Sequence of chain 1.A:
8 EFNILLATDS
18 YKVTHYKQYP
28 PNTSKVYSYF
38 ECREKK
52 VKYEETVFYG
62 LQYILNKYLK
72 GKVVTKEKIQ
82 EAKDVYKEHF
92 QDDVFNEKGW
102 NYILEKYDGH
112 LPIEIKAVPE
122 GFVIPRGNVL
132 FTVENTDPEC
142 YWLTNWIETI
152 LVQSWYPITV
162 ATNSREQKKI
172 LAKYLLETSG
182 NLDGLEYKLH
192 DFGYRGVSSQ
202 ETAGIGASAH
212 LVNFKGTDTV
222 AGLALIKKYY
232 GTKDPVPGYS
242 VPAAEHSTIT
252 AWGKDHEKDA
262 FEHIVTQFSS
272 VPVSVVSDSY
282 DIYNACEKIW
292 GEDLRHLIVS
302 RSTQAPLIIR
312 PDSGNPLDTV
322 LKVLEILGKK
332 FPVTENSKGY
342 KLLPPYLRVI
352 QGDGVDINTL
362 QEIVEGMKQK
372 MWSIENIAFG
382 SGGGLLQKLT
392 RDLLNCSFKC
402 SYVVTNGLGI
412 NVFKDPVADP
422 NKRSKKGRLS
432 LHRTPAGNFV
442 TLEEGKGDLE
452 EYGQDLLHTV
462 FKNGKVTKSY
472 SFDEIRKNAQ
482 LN

Binding-site contacts:
Ligand atom C42 contacts residue ARG349 of chain 1.B at 3.6 Å.
Ligand atom C31 contacts residue TYR18 of chain 1.A at 3.3 Å (hydrophobic).
Ligand atom S34 contacts residue ALA379 of chain 1.B at 3.7 Å.
Ligand atom C31 contacts residue ASP16 of chain 1.A at 3.7 Å.
Ligand atom C09 contacts residue LYS189 of chain 1.B at 3.7 Å.
Ligand atom C17 contacts residue HIS191 of chain 1.B at 3.4 Å.
Ligand atom N08 contacts residue GLY185 of chain 1.B at 3.4 Å.
Ligand atom C25 contacts residue ARG311 of chain 1.B at 3.7 Å.
Ligand atom C13 contacts residue TYR188 of chain 1.B at 3.7 Å (hydrophobic).
Ligand atom C05 contacts residue TYR188 of chain 1.B at 3.7 Å (hydrophobic).
Ligand atom C18 contacts residue HIS191 of chain 1.B at 3.7 Å.
Ligand atom C09 contacts residue GLY185 of chain 1.B at 3.4 Å.
Ligand atom N10 contacts residue LYS189 of chain 1.B at 3.0 Å (salt-bridge).
Ligand atom C19 contacts residue VAL242 of chain 1.B at 3.5 Å (hydrophobic).
Ligand atom N29 contacts residue PHE193 of chain 1.B at 3.7 Å.
Ligand atom C16 contacts residue TYR188 of chain 1.B at 3.6 Å (hydrophobic).
Ligand atom C32 contacts residue TYR18 of chain 1.A at 3.4 Å (hydrophobic).
Ligand atom C38 contacts residue GLN305 of chain 1.B at 3.7 Å.
Ligand atom C32 contacts residue ASP219 of chain 1.B at 3.6 Å.
Ligand atom O33 contacts residue SER275 of chain 1.B at 2.7 Å (h-bond).
Ligand atom O33 contacts residue ALA244 of chain 1.B at 3.7 Å.
Ligand atom C17 contacts residue ILE351 of chain 1.B at 3.7 Å (hydrophobic).
Ligand atom C30 contacts residue ARG196 of chain 1.B at 3.3 Å.
Ligand atom C45 contacts residue ILE309 of chain 1.B at 3.3 Å (hydrophobic).
Ligand atom C38 contacts residue PRO307 of chain 1.B at 3.7 Å (hydrophobic).
Ligand atom S34 contacts residue TYR188 of chain 1.B at 3.5 Å (h-bond).
Ligand atom C28 contacts residue PHE193 of chain 1.B at 3.3 Å (hydrophobic).
Ligand atom C24 contacts residue PHE193 of chain 1.B at 3.3 Å (hydrophobic).
Ligand atom S47 contacts residue ILE378 of chain 1.B at 3.6 Å.
Ligand atom N23 contacts residue PHE193 of chain 1.B at 3.5 Å.
Ligand atom C39 contacts residue PRO307 of chain 1.B at 3.8 Å (hydrophobic).
Ligand atom C46 contacts residue VAL350 of chain 1.B at 3.7 Å (hydrophobic).
Ligand atom C27 contacts residue PHE193 of chain 1.B at 3.4 Å (hydrophobic).
Ligand atom C46 contacts residue ALA379 of chain 1.B at 3.4 Å (hydrophobic).
Ligand atom C25 contacts residue PHE193 of chain 1.B at 2.9 Å (hydrophobic).
Ligand atom C21 contacts residue VAL242 of chain 1.B at 3.5 Å (hydrophobic).
Ligand atom C30 contacts residue TYR18 of chain 1.A at 3.7 Å (hydrophobic).
Ligand atom C28 contacts residue ARG311 of chain 1.B at 3.7 Å.
Ligand atom S47 contacts residue ARG349 of chain 1.B at 3.7 Å.
Ligand atom C26 contacts residue PHE193 of chain 1.B at 3.1 Å (hydrophobic).

The small molecule below binds the protein below.
Small molecule (SMILES): O=C(/C=C/c1cccnc1)NCCc1ccc(-c2cc3c(N4CCC[C@H](C(=O)NCc5ccc6sccc6c5)C4)ncnc3s2)cc1

Sequence of chain 1.B:
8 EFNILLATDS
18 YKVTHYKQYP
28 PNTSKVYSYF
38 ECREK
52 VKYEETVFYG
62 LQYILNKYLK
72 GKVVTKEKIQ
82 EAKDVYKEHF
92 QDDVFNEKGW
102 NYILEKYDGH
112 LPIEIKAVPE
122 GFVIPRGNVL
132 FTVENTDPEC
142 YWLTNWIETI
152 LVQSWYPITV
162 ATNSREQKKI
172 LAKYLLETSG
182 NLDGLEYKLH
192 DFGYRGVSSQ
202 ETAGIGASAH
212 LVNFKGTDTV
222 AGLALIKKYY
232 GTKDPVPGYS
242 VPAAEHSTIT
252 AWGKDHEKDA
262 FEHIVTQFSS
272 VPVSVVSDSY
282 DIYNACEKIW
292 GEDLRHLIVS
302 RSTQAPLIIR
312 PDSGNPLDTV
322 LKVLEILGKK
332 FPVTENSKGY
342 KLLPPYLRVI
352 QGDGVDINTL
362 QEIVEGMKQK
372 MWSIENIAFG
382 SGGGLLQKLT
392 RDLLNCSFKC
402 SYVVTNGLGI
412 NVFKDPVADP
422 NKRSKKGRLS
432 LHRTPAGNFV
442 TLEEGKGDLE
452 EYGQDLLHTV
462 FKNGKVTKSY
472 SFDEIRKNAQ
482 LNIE